The protein below binds the small molecule below.
Small molecule (SMILES): Nc1nc2c(ncn2[C@@H]2O[C@H](CO[P](=O)(O)O[P](=O)(O)NP(=O)(O)O)[C@@H](O)[C@H]2O)c(=O)[nH]1

Binding-site contacts:
Ligand atom O2A contacts residue THR23 of chain 1.D at 3.5 Å (h-bond).
Ligand atom PA contacts residue GLY21 of chain 1.D at 3.5 Å.
Ligand atom O3A contacts residue LYS22 of chain 1.D at 3.5 Å (salt-bridge).
Ligand atom O3G contacts residue THR41 of chain 1.D at 3.0 Å.
Ligand atom C2' contacts residue SER24 of chain 1.D at 3.5 Å.
Ligand atom O1B contacts residue THR23 of chain 1.D at 2.4 Å (h-bond).
Ligand atom C8 contacts residue GLY21 of chain 1.D at 3.4 Å.
Ligand atom PB contacts residue MG1 of chain 1.W at 3.3 Å.
Ligand atom O6 contacts residue ASP126 of chain 1.D at 3.5 Å (salt-bridge).
Ligand atom O2G contacts residue SER18 of chain 1.D at 3.2 Å.
Ligand atom O2G contacts residue LYS22 of chain 1.D at 3.4 Å.
Ligand atom C8 contacts residue SER24 of chain 1.D at 3.5 Å.
Ligand atom O2A contacts residue SER24 of chain 1.D at 2.5 Å (h-bond).
Ligand atom O2A contacts residue GLY21 of chain 1.D at 3.1 Å.
Ligand atom PG contacts residue MG1 of chain 1.W at 3.3 Å.
Ligand atom O5' contacts residue GLY21 of chain 1.D at 3.5 Å.
Ligand atom O6 contacts residue LYS124 of chain 1.D at 3.3 Å.
Ligand atom O6 contacts residue SER153 of chain 1.D at 3.5 Å.
Ligand atom PB contacts residue LYS22 of chain 1.D at 3.6 Å.
Ligand atom O3A contacts residue GLY21 of chain 1.D at 3.0 Å.
Ligand atom O2B contacts residue LYS22 of chain 1.D at 3.0 Å.
Ligand atom O6 contacts residue ASN123 of chain 1.D at 3.5 Å (h-bond).
Ligand atom O2B contacts residue GLY21 of chain 1.D at 3.2 Å (h-bond).
Ligand atom O1B contacts residue LYS22 of chain 1.D at 3.4 Å.
Ligand atom O3G contacts residue THR65 of chain 1.D at 3.6 Å (h-bond).
Ligand atom O2' contacts residue SER36 of chain 1.D at 2.9 Å (h-bond).
Ligand atom N3B contacts residue MG1 of chain 1.W at 3.3 Å.
Ligand atom N2 contacts residue LEU127 of chain 1.D at 3.6 Å.
Ligand atom O6 contacts residue ALA154 of chain 1.D at 3.0 Å (h-bond).
Ligand atom O2B contacts residue ASP17 of chain 1.D at 3.5 Å (salt-bridge).
Ligand atom N2 contacts residue ASP126 of chain 1.D at 3.0 Å (salt-bridge).
Ligand atom O2G contacts residue GLY67 of chain 1.D at 3.0 Å (h-bond).
Ligand atom N7 contacts residue ASN123 of chain 1.D at 3.1 Å (h-bond).
Ligand atom O1A contacts residue PHE38 of chain 1.D at 3.6 Å.
Ligand atom O1G contacts residue THR40 of chain 1.D at 3.4 Å.
Ligand atom O1G contacts residue SER18 of chain 1.D at 2.9 Å (h-bond).
Ligand atom O3G contacts residue MG1 of chain 1.W at 2.3 Å.
Ligand atom O1B contacts residue MG1 of chain 1.W at 2.1 Å.
Ligand atom N1 contacts residue ASP126 of chain 1.D at 3.1 Å (salt-bridge).
Ligand atom N3B contacts residue GLY19 of chain 1.D at 3.6 Å (h-bond).

Sequence of chain 1.D:
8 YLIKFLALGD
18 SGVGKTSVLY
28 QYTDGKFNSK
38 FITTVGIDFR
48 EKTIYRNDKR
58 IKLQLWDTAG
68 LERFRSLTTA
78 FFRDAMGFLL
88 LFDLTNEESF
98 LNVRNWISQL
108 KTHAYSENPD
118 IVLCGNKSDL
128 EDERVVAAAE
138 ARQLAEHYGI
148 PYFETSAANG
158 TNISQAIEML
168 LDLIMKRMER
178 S